Binding-site contacts:
Ligand atom N16 contacts residue TYR131 of chain 7.A at 4.0 Å.
Ligand atom N29 contacts residue TYR44 of chain 7.A at 4.1 Å.
Ligand atom C12 contacts residue MN1 of chain 7.D at 2.8 Å.
Ligand atom O15 contacts residue ASP109 of chain 7.A at 3.9 Å.
Ligand atom C24 contacts residue LYS54 of chain 7.A at 4.0 Å.
Ligand atom O10 contacts residue LEU107 of chain 7.A at 3.8 Å.
Ligand atom O15 contacts residue MN1 of chain 7.C at 1.8 Å.
Ligand atom C03 contacts residue TYR44 of chain 7.A at 4.0 Å (hydrophobic).
Ligand atom O10 contacts residue ASP109 of chain 7.A at 3.9 Å.
Ligand atom O13 contacts residue HIS61 of chain 7.A at 3.5 Å.
Ligand atom N16 contacts residue MN1 of chain 7.C at 3.9 Å.
Ligand atom C12 contacts residue ASP109 of chain 7.A at 3.8 Å.
Ligand atom C12 contacts residue MN1 of chain 7.C at 2.7 Å.
Ligand atom O13 contacts residue MN1 of chain 7.D at 2.0 Å.
Ligand atom C14 contacts residue HIS61 of chain 7.A at 3.1 Å.
Ligand atom C27 contacts residue ALA40 of chain 7.A at 4.0 Å (hydrophobic).
Ligand atom C09 contacts residue GLU81 of chain 7.A at 3.7 Å.
Ligand atom C09 contacts residue MN1 of chain 7.D at 2.6 Å.
Ligand atom O13 contacts residue MN1 of chain 7.C at 2.2 Å.
Ligand atom O15 contacts residue HIS61 of chain 7.A at 2.6 Å (h-bond).
Ligand atom O15 contacts residue GLU120 of chain 7.A at 2.9 Å (salt-bridge).
Ligand atom C14 contacts residue ILE121 of chain 7.A at 3.9 Å (hydrophobic).
Ligand atom C23 contacts residue LYS54 of chain 7.A at 4.0 Å.
Ligand atom F26 contacts residue ILE58 of chain 7.A at 3.7 Å.
Ligand atom N16 contacts residue HIS61 of chain 7.A at 4.0 Å.
Ligand atom O13 contacts residue ASP109 of chain 7.A at 2.8 Å (salt-bridge).
Ligand atom C12 contacts residue GLU120 of chain 7.A at 3.6 Å.
Ligand atom C01 contacts residue LYS54 of chain 7.A at 4.0 Å.
Ligand atom N29 contacts residue GLU46 of chain 7.A at 4.0 Å.
Ligand atom O10 contacts residue MN1 of chain 7.D at 1.8 Å.
Ligand atom C01 contacts residue GLU46 of chain 7.A at 3.2 Å.
Ligand atom O10 contacts residue GLU81 of chain 7.A at 3.3 Å (salt-bridge).
Ligand atom C11 contacts residue MN1 of chain 7.D at 3.1 Å.
Ligand atom C28 contacts residue ALA40 of chain 7.A at 4.0 Å (hydrophobic).
Ligand atom C14 contacts residue GLU120 of chain 7.A at 3.6 Å.
Ligand atom C12 contacts residue HIS61 of chain 7.A at 3.5 Å.
Ligand atom N08 contacts residue MN1 of chain 7.D at 3.8 Å.
Ligand atom O15 contacts residue ILE121 of chain 7.A at 2.7 Å (h-bond).
Ligand atom O13 contacts residue GLU120 of chain 7.A at 3.0 Å (salt-bridge).
Ligand atom C14 contacts residue MN1 of chain 7.C at 2.5 Å.

Sequence of chain 7.A:
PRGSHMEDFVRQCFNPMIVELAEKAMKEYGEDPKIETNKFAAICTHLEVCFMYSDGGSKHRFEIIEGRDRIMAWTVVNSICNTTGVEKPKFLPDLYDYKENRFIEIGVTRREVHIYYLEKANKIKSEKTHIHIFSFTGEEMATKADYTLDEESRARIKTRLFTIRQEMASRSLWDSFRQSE

This small molecule binds to this protein.
Small molecule (SMILES): COc1cc(CCNC(=O)c2[nH]c(-c3c(F)cccc3F)nc(=O)c2O)ccn1